The small molecule below binds the protein below.
Small molecule (SMILES): CC(=O)N[C@@H]1[C@@H](O)[C@H](O)[C@@H](CO)O[C@H]1O

Binding-site contacts:
Ligand atom C5 contacts residue THR537 of chain 1.A at 3.6 Å.
Ligand atom C1 contacts residue ASN494 of chain 1.A at 1.4 Å.
Ligand atom O4 contacts residue THR537 of chain 1.A at 4.4 Å.
Ligand atom C6 contacts residue THR552 of chain 1.A at 4.2 Å.
Ligand atom O6 contacts residue ASN494 of chain 1.A at 3.1 Å (h-bond).
Ligand atom C6 contacts residue THR537 of chain 1.A at 3.3 Å.
Ligand atom C7 contacts residue ASN494 of chain 1.A at 3.2 Å.
Ligand atom O5 contacts residue ASN494 of chain 1.A at 2.4 Å (h-bond).
Ligand atom O6 contacts residue THR535 of chain 1.A at 4.3 Å.
Ligand atom C3 contacts residue ASN494 of chain 1.A at 3.7 Å.
Ligand atom C4 contacts residue THR537 of chain 1.A at 3.5 Å.
Ligand atom C4 contacts residue ASN494 of chain 1.A at 4.2 Å.
Ligand atom O6 contacts residue THR537 of chain 1.A at 4.1 Å.
Ligand atom C2 contacts residue ASN494 of chain 1.A at 2.5 Å.
Ligand atom C2 contacts residue THR537 of chain 1.A at 4.4 Å.
Ligand atom C5 contacts residue ASN494 of chain 1.A at 3.7 Å.
Ligand atom C6 contacts residue ASN494 of chain 1.A at 3.9 Å.
Ligand atom C3 contacts residue THR537 of chain 1.A at 4.4 Å.
Ligand atom O5 contacts residue THR537 of chain 1.A at 3.6 Å.
Ligand atom O7 contacts residue ASN494 of chain 1.A at 3.3 Å (h-bond).
Ligand atom N2 contacts residue ASN494 of chain 1.A at 2.8 Å (h-bond).
Ligand atom C8 contacts residue ASN494 of chain 1.A at 4.3 Å.

Sequence of chain 1.A:
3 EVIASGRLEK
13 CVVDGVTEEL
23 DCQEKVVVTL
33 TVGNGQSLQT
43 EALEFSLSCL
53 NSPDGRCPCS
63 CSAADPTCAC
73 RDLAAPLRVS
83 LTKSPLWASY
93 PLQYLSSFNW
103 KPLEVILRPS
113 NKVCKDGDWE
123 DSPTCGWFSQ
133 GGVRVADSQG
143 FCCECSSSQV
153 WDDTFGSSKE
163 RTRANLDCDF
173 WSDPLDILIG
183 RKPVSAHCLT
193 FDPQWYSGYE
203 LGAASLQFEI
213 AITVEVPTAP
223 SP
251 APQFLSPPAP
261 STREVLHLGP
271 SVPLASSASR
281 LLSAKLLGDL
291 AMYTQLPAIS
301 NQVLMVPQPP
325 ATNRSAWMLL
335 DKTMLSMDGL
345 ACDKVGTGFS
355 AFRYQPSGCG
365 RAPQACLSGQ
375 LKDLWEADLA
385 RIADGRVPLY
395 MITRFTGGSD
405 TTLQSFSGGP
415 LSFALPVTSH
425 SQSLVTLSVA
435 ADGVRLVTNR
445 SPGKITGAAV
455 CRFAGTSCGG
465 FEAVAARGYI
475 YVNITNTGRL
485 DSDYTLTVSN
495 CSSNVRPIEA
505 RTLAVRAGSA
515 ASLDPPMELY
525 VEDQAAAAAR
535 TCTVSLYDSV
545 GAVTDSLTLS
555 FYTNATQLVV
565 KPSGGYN